The small molecule below binds the protein below.
Small molecule (SMILES): CC(C)C[C@H](NC(=O)[C@H](CC(C)C)NC(=O)c1ccccc1)C(=O)O

Sequence of chain 1.Z:
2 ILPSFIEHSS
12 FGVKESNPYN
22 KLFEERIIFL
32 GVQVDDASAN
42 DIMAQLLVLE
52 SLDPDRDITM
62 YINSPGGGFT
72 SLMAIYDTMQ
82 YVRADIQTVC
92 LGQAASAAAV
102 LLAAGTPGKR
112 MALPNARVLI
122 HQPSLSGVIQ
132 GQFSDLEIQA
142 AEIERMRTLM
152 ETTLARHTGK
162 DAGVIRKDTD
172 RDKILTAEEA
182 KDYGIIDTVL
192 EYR

Sequence of chain 1.BA:
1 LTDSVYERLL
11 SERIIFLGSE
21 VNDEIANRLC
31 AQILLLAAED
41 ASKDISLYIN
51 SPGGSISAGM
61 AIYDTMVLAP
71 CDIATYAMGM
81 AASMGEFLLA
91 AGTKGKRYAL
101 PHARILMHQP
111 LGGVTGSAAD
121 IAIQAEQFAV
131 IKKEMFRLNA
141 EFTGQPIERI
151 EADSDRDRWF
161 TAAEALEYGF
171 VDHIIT

Binding-site contacts:
Ligand atom C3 contacts residue ILE131 of chain 1.BA at 3.8 Å (hydrophobic).
Ligand atom N contacts residue LEU111 of chain 1.BA at 3.0 Å (h-bond).
Ligand atom C4 contacts residue PHE128 of chain 1.BA at 3.8 Å (hydrophobic).
Ligand atom CD2 contacts residue GLN109 of chain 1.BA at 3.3 Å.
Ligand atom O contacts residue SER83 of chain 1.BA at 2.9 Å.
Ligand atom OXT contacts residue GLY53 of chain 1.BA at 3.6 Å.
Ligand atom CD1 contacts residue AI41 of chain 1.PB at 3.6 Å.
Ligand atom C contacts residue SER83 of chain 1.BA at 3.0 Å.
Ligand atom OXT contacts residue MET84 of chain 1.BA at 2.9 Å (h-bond).
Ligand atom O1 contacts residue SER55 of chain 1.BA at 3.9 Å.
Ligand atom C5 contacts residue PHE128 of chain 1.BA at 4.0 Å (hydrophobic).
Ligand atom C contacts residue GLY54 of chain 1.BA at 3.8 Å.
Ligand atom CD2 contacts residue AI41 of chain 1.PB at 3.5 Å.
Ligand atom C3 contacts residue AI41 of chain 1.PB at 3.3 Å.
Ligand atom CG contacts residue LEU111 of chain 1.BA at 4.0 Å (hydrophobic).
Ligand atom C5 contacts residue PHE134 of chain 1.Z at 3.9 Å (hydrophobic).
Ligand atom OXT contacts residue SER83 of chain 1.BA at 2.7 Å.
Ligand atom CD2 contacts residue PRO110 of chain 1.BA at 3.5 Å (hydrophobic).
Ligand atom CB contacts residue LEU111 of chain 1.BA at 3.0 Å (hydrophobic).
Ligand atom CA contacts residue LEU111 of chain 1.BA at 3.4 Å (hydrophobic).
Ligand atom C6 contacts residue LEU111 of chain 1.BA at 3.5 Å (hydrophobic).
Ligand atom CD1 contacts residue MET135 of chain 1.BA at 4.0 Å (hydrophobic).
Ligand atom O1 contacts residue ILE56 of chain 1.BA at 3.0 Å (h-bond).
Ligand atom C contacts residue HIS108 of chain 1.BA at 3.9 Å.
Ligand atom O contacts residue ILE56 of chain 1.BA at 3.9 Å.
Ligand atom C4 contacts residue AI41 of chain 1.PB at 3.6 Å.
Ligand atom C contacts residue MET84 of chain 1.BA at 3.9 Å (hydrophobic).
Ligand atom O contacts residue LEU111 of chain 1.BA at 3.0 Å (h-bond).
Ligand atom C contacts residue ILE56 of chain 1.BA at 3.9 Å (hydrophobic).
Ligand atom OXT contacts residue GLY54 of chain 1.BA at 3.2 Å (h-bond).
Ligand atom CB contacts residue ILE56 of chain 1.BA at 3.8 Å (hydrophobic).
Ligand atom O contacts residue HIS108 of chain 1.BA at 3.1 Å (h-bond).
Ligand atom CA contacts residue GLY54 of chain 1.BA at 3.5 Å.
Ligand atom C2 contacts residue AI41 of chain 1.PB at 3.6 Å.
Ligand atom N contacts residue GLY54 of chain 1.BA at 3.2 Å (h-bond).
Ligand atom C contacts residue LEU111 of chain 1.BA at 3.6 Å (hydrophobic).
Ligand atom O contacts residue PRO110 of chain 1.BA at 3.3 Å.
Ligand atom C4 contacts residue PHE134 of chain 1.Z at 4.0 Å (hydrophobic).
Ligand atom O1 contacts residue AI41 of chain 1.PB at 3.7 Å.
Ligand atom CD2 contacts residue HIS108 of chain 1.BA at 3.0 Å.